This small molecule binds to this protein.
Small molecule (SMILES): CC(C)C[C@@H]1NC(=O)[C@H](C)NC(=O)[C@]2(CCCCCCCC[C@](C)(C(=O)N[C@H](C(=O)N[C@H](C=O)CC(N)=O)C(C)C)NC(=O)[C@H](CCC(N)=O)NC1=O)CCCCCCCC[C@](C)(NC(=O)[C@H](CCC(N)=O)NC(=O)[C@@H](N)CC(N)=O)C(=O)N[C@@H](CCCN=C(N)N)C(=O)N[C@@H](C)C(=O)N[C@@H](CCC(N)=O)C(=O)N2

Sequence of chain 1.O:
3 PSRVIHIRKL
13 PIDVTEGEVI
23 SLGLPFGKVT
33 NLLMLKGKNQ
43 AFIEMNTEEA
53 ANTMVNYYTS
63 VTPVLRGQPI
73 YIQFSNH

Binding-site contacts:
Ligand atom NH2 contacts residue MET36 of chain 1.O at 4.4 Å.
Ligand atom CB contacts residue LEU34 of chain 1.O at 4.1 Å (hydrophobic).
Ligand atom CB contacts residue GLY19 of chain 1.O at 4.2 Å.
Ligand atom N contacts residue ILE22 of chain 1.O at 3.9 Å.
Ligand atom CB contacts residue GLU18 of chain 1.O at 3.7 Å.
Ligand atom O contacts residue NH21 of chain 1.DB at 3.4 Å (h-bond).
Ligand atom CB contacts residue NH21 of chain 1.DB at 3.2 Å.
Ligand atom C contacts residue NH21 of chain 1.DB at 1.3 Å.
Ligand atom CB contacts residue LEU26 of chain 1.O at 4.2 Å (hydrophobic).
Ligand atom N contacts residue NH21 of chain 1.DB at 4.3 Å.
Ligand atom NE contacts residue GLU18 of chain 1.O at 3.3 Å (salt-bridge).
Ligand atom CZ contacts residue GLU18 of chain 1.O at 3.0 Å.
Ligand atom C contacts residue ILE22 of chain 1.O at 4.1 Å (hydrophobic).
Ligand atom N contacts residue NH21 of chain 1.DB at 2.7 Å (h-bond).
Ligand atom O contacts residue NH21 of chain 1.DB at 2.2 Å (h-bond).
Ligand atom CG2 contacts residue LEU26 of chain 1.O at 3.6 Å (hydrophobic).
Ligand atom CG1 contacts residue LEU26 of chain 1.O at 3.6 Å (hydrophobic).
Ligand atom CD1 contacts residue VAL31 of chain 1.O at 3.5 Å (hydrophobic).
Ligand atom CA contacts residue ILE22 of chain 1.O at 4.4 Å (hydrophobic).
Ligand atom C contacts residue NH21 of chain 1.DB at 4.0 Å.
Ligand atom CG contacts residue ILE22 of chain 1.O at 4.2 Å (hydrophobic).
Ligand atom CA contacts residue NH21 of chain 1.DB at 2.3 Å.
Ligand atom CD2 contacts residue ILE22 of chain 1.O at 3.8 Å (hydrophobic).
Ligand atom O contacts residue NH21 of chain 1.DB at 3.4 Å (h-bond).
Ligand atom ND2 contacts residue LYS30 of chain 1.O at 4.1 Å.
Ligand atom C contacts residue NH21 of chain 1.DB at 2.9 Å.
Ligand atom O contacts residue NH21 of chain 1.DB at 2.9 Å (h-bond).
Ligand atom NE2 contacts residue ASN33 of chain 1.O at 4.1 Å.
Ligand atom C contacts residue GLU18 of chain 1.O at 4.1 Å.
Ligand atom CG1 contacts residue LYS30 of chain 1.O at 4.2 Å.
Ligand atom N contacts residue GLU18 of chain 1.O at 3.9 Å.
Ligand atom CD1 contacts residue ILE22 of chain 1.O at 3.6 Å (hydrophobic).
Ligand atom CB contacts residue GLU18 of chain 1.O at 4.2 Å.
Ligand atom CA contacts residue NH21 of chain 1.DB at 4.2 Å.
Ligand atom O contacts residue GLU18 of chain 1.O at 4.2 Å.
Ligand atom O contacts residue GLU18 of chain 1.O at 4.1 Å.
Ligand atom NH2 contacts residue GLU18 of chain 1.O at 2.6 Å (salt-bridge).
Ligand atom CA contacts residue GLU18 of chain 1.O at 3.9 Å.
Ligand atom NH1 contacts residue GLU18 of chain 1.O at 3.4 Å (salt-bridge).
Ligand atom CB contacts residue ILE22 of chain 1.O at 3.4 Å (hydrophobic).